Binding-site contacts:
Ligand atom CD2 contacts residue GLU83 of chain 1.A at 3.9 Å.
Ligand atom C contacts residue GLU245 of chain 1.A at 4.2 Å.
Ligand atom C contacts residue LYS65 of chain 1.A at 3.8 Å.
Ligand atom CA contacts residue GLU245 of chain 1.A at 3.8 Å.
Ligand atom CD1 contacts residue ASP241 of chain 1.A at 3.7 Å.
Ligand atom O contacts residue LYS65 of chain 1.A at 4.2 Å.
Ligand atom CD2 contacts residue LEU242 of chain 1.A at 4.1 Å (hydrophobic).
Ligand atom CB contacts residue LEU242 of chain 1.A at 4.2 Å (hydrophobic).
Ligand atom NZ contacts residue VAL79 of chain 1.A at 3.8 Å.
Ligand atom ND1 contacts residue LEU75 of chain 1.A at 3.8 Å.
Ligand atom CG1 contacts residue GLU245 of chain 1.A at 4.2 Å.
Ligand atom O contacts residue LYS65 of chain 1.A at 2.9 Å.
Ligand atom CD1 contacts residue ILE61 of chain 1.A at 3.8 Å (hydrophobic).
Ligand atom CB contacts residue GLU245 of chain 1.A at 3.1 Å.
Ligand atom CD1 contacts residue MET246 of chain 1.A at 3.4 Å (hydrophobic).
Ligand atom N contacts residue LEU242 of chain 1.A at 4.2 Å.
Ligand atom CD2 contacts residue GLN78 of chain 1.A at 3.7 Å.
Ligand atom CG2 contacts residue LEU242 of chain 1.A at 3.9 Å (hydrophobic).
Ligand atom N contacts residue GLU245 of chain 1.A at 3.6 Å.
Ligand atom CG contacts residue MET246 of chain 1.A at 4.1 Å (hydrophobic).
Ligand atom CD1 contacts residue LEU242 of chain 1.A at 4.0 Å (hydrophobic).
Ligand atom N contacts residue GLU245 of chain 1.A at 2.9 Å (salt-bridge).
Ligand atom CA contacts residue LYS65 of chain 1.A at 4.0 Å.
Ligand atom CD1 contacts residue GLN78 of chain 1.A at 3.9 Å.
Ligand atom CE1 contacts residue LEU75 of chain 1.A at 3.7 Å (hydrophobic).
Ligand atom CD1 contacts residue LEU75 of chain 1.A at 4.3 Å (hydrophobic).
Ligand atom CD2 contacts residue LEU82 of chain 1.A at 4.2 Å (hydrophobic).
Ligand atom C contacts residue LYS65 of chain 1.A at 3.8 Å.
Ligand atom CD1 contacts residue VAL79 of chain 1.A at 3.7 Å (hydrophobic).
Ligand atom CD2 contacts residue ILE61 of chain 1.A at 3.7 Å (hydrophobic).
Ligand atom N contacts residue GLU245 of chain 1.A at 4.0 Å.
Ligand atom CA contacts residue GLU245 of chain 1.A at 3.0 Å.
Ligand atom N contacts residue LEU75 of chain 1.A at 4.1 Å.
Ligand atom C contacts residue GLU245 of chain 1.A at 3.4 Å.
Ligand atom CB contacts residue GLU245 of chain 1.A at 3.8 Å.
Ligand atom CB contacts residue LEU75 of chain 1.A at 3.8 Å (hydrophobic).
Ligand atom NZ contacts residue GLU83 of chain 1.A at 3.4 Å (salt-bridge).
Ligand atom CD2 contacts residue VAL79 of chain 1.A at 3.7 Å (hydrophobic).
Ligand atom CD2 contacts residue MET246 of chain 1.A at 4.0 Å (hydrophobic).
Ligand atom CG contacts residue ILE61 of chain 1.A at 4.2 Å (hydrophobic).

Sequence of chain 1.A:
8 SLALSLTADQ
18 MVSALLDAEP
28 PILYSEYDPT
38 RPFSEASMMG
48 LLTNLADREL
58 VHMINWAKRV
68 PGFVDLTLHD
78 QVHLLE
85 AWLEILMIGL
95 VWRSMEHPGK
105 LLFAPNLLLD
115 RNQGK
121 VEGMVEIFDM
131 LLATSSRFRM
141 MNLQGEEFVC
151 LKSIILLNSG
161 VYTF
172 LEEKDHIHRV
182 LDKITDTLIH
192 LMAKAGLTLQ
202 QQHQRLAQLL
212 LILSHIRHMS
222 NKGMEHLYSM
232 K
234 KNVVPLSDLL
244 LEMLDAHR

A small-molecule ligand and the protein it binds are described below.
Small molecule (SMILES): CC[C@H](C)[C@H](NC(=O)[C@@H](N)CCCCN)C(=O)N[C@@H](CC(C)C)C(=O)N[C@@H](CC1=NC=NC1)C(=O)N[C@@H](CCCN=C(N)N)C(=O)N[C@@H](CC(C)C)C(=O)N[C@@H](CC(C)C)C(=O)N[C@@H](CCC(N)=O)C(=O)N[C@H](C=O)CC(=O)O